Sequence of chain 9.A:
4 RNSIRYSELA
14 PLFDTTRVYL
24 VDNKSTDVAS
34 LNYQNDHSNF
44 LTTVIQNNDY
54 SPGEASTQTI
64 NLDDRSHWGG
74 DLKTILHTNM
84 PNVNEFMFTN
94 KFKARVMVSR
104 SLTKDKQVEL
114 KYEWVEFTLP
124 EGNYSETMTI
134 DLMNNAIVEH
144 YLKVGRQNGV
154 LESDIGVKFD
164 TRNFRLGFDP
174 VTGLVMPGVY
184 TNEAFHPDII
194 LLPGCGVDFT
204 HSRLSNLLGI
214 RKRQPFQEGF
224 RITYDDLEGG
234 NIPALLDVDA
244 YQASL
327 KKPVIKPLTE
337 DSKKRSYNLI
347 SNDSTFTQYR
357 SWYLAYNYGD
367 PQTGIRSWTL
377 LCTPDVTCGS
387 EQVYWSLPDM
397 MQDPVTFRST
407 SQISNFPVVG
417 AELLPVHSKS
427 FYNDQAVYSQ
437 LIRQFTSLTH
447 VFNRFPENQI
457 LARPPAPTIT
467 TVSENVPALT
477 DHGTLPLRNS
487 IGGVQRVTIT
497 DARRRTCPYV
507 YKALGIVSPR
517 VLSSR

The small molecule below binds the protein below.
Small molecule (SMILES): CCCCCCCCCCCC[N+](C)(C)CCCS(=O)(=O)O

Binding-site contacts:
Ligand atom S1 contacts residue GLY222 of chain 9.A at 3.0 Å (h-bond).
Ligand atom O1S contacts residue TRP374 of chain 9.A at 4.3 Å.
Ligand atom O1S contacts residue PHE223 of chain 9.A at 4.5 Å.
Ligand atom C13 contacts residue C151 of chain 9.D at 4.5 Å.
Ligand atom C7 contacts residue C151 of chain 9.D at 3.4 Å.
Ligand atom C6 contacts residue C151 of chain 9.D at 4.2 Å.
Ligand atom O2S contacts residue GLY222 of chain 9.A at 3.3 Å (h-bond).
Ligand atom O2S contacts residue ARG224 of chain 9.A at 4.5 Å.
Ligand atom O3S contacts residue TRP374 of chain 9.A at 3.3 Å.
Ligand atom C1 contacts residue TRP374 of chain 9.A at 3.6 Å (hydrophobic).
Ligand atom C8 contacts residue C151 of chain 9.D at 3.7 Å.
Ligand atom C16 contacts residue ASP229 of chain 9.A at 4.3 Å.
Ligand atom S1 contacts residue TRP374 of chain 9.A at 4.0 Å.
Ligand atom C5 contacts residue C151 of chain 9.D at 4.0 Å.
Ligand atom O1S contacts residue LYS215 of chain 9.A at 2.7 Å (salt-bridge).
Ligand atom C3 contacts residue TRP374 of chain 9.A at 4.3 Å (hydrophobic).
Ligand atom C2 contacts residue TRP374 of chain 9.A at 4.1 Å (hydrophobic).
Ligand atom O3S contacts residue ARG224 of chain 9.A at 2.9 Å (salt-bridge).
Ligand atom O3S contacts residue PHE223 of chain 9.A at 3.9 Å.
Ligand atom C12 contacts residue C151 of chain 9.D at 3.4 Å.
Ligand atom O3S contacts residue GLY222 of chain 9.A at 2.9 Å (h-bond).
Ligand atom C11 contacts residue C151 of chain 9.D at 3.5 Å.
Ligand atom S1 contacts residue LYS215 of chain 9.A at 4.1 Å.
Ligand atom C9 contacts residue C151 of chain 9.D at 3.4 Å.
Ligand atom C10 contacts residue C151 of chain 9.D at 3.4 Å.
Ligand atom O1S contacts residue GLY222 of chain 9.A at 2.3 Å (h-bond).
Ligand atom S1 contacts residue ARG224 of chain 9.A at 4.3 Å.